Sequence of chain 11.A:
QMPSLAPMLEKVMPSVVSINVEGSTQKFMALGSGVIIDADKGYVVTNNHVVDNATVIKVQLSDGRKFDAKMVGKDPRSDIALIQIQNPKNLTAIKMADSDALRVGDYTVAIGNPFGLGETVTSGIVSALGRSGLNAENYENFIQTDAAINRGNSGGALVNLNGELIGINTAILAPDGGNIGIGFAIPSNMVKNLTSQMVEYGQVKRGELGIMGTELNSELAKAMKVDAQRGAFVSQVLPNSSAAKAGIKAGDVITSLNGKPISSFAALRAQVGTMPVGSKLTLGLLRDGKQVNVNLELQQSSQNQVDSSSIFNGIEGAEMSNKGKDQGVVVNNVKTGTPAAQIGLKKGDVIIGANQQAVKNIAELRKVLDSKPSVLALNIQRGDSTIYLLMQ

This protein binds this small molecule.
Small molecule (SMILES): CC(C)O[PH](=O)OC(C)C

Binding-site contacts:
Ligand atom O2P contacts residue ARG207 of chain 11.A at 4.3 Å.
Ligand atom C3 contacts residue GLY208 of chain 11.A at 3.7 Å.
Ligand atom O1P contacts residue GLY208 of chain 11.A at 3.9 Å.
Ligand atom C2' contacts residue SER210 of chain 11.A at 3.2 Å.
Ligand atom O3P contacts residue ARG207 of chain 11.A at 3.5 Å.
Ligand atom O1P contacts residue SER210 of chain 11.A at 2.7 Å (h-bond).
Ligand atom C1 contacts residue HIS105 of chain 11.A at 3.9 Å.
Ligand atom C1 contacts residue GLY208 of chain 11.A at 4.2 Å.
Ligand atom P contacts residue GLY208 of chain 11.A at 3.8 Å.
Ligand atom P contacts residue ASN206 of chain 11.A at 3.9 Å.
Ligand atom C1' contacts residue SER210 of chain 11.A at 3.1 Å.
Ligand atom C1' contacts residue ALA227 of chain 11.A at 3.5 Å (hydrophobic).
Ligand atom O2P contacts residue SER210 of chain 11.A at 2.4 Å (h-bond).
Ligand atom C1' contacts residue THR226 of chain 11.A at 3.1 Å.
Ligand atom C3' contacts residue ILE228 of chain 11.A at 3.3 Å (hydrophobic).
Ligand atom P contacts residue THR226 of chain 11.A at 3.9 Å.
Ligand atom C2 contacts residue SER210 of chain 11.A at 3.8 Å.
Ligand atom C1' contacts residue ILE228 of chain 11.A at 4.0 Å (hydrophobic).
Ligand atom C1 contacts residue SER210 of chain 11.A at 3.3 Å.
Ligand atom P contacts residue HIS105 of chain 11.A at 4.0 Å.
Ligand atom O1P contacts residue HIS105 of chain 11.A at 4.1 Å.
Ligand atom C1 contacts residue ARG207 of chain 11.A at 4.1 Å.
Ligand atom C3' contacts residue THR226 of chain 11.A at 4.3 Å.
Ligand atom O3P contacts residue ASN206 of chain 11.A at 3.1 Å (h-bond).
Ligand atom C2' contacts residue ALA227 of chain 11.A at 3.9 Å (hydrophobic).
Ligand atom C3' contacts residue ALA227 of chain 11.A at 3.7 Å (hydrophobic).
Ligand atom C2' contacts residue THR226 of chain 11.A at 3.4 Å.
Ligand atom P contacts residue SER210 of chain 11.A at 1.4 Å.
Ligand atom O3P contacts residue ASN209 of chain 11.A at 3.1 Å (h-bond).
Ligand atom C2' contacts residue HIS105 of chain 11.A at 3.9 Å.
Ligand atom P contacts residue ARG207 of chain 11.A at 4.0 Å.
Ligand atom C3 contacts residue SER210 of chain 11.A at 3.5 Å.
Ligand atom C3 contacts residue LEU87 of chain 11.A at 3.2 Å (hydrophobic).
Ligand atom O2P contacts residue ASN206 of chain 11.A at 3.5 Å (h-bond).
Ligand atom O2P contacts residue THR226 of chain 11.A at 3.3 Å (h-bond).
Ligand atom O1P contacts residue ARG207 of chain 11.A at 3.5 Å.
Ligand atom C2 contacts residue HIS105 of chain 11.A at 3.0 Å.
Ligand atom C3 contacts residue VAL106 of chain 11.A at 4.3 Å (hydrophobic).
Ligand atom O3P contacts residue SER210 of chain 11.A at 2.4 Å (h-bond).
Ligand atom O3P contacts residue GLY208 of chain 11.A at 2.6 Å (h-bond).